This small molecule binds to this protein.
Small molecule (SMILES): CC(=O)N[C@@H]1[C@@H](O)[C@H](O)[C@@H](CO)O[C@H]1O

Sequence of chain 1.D:
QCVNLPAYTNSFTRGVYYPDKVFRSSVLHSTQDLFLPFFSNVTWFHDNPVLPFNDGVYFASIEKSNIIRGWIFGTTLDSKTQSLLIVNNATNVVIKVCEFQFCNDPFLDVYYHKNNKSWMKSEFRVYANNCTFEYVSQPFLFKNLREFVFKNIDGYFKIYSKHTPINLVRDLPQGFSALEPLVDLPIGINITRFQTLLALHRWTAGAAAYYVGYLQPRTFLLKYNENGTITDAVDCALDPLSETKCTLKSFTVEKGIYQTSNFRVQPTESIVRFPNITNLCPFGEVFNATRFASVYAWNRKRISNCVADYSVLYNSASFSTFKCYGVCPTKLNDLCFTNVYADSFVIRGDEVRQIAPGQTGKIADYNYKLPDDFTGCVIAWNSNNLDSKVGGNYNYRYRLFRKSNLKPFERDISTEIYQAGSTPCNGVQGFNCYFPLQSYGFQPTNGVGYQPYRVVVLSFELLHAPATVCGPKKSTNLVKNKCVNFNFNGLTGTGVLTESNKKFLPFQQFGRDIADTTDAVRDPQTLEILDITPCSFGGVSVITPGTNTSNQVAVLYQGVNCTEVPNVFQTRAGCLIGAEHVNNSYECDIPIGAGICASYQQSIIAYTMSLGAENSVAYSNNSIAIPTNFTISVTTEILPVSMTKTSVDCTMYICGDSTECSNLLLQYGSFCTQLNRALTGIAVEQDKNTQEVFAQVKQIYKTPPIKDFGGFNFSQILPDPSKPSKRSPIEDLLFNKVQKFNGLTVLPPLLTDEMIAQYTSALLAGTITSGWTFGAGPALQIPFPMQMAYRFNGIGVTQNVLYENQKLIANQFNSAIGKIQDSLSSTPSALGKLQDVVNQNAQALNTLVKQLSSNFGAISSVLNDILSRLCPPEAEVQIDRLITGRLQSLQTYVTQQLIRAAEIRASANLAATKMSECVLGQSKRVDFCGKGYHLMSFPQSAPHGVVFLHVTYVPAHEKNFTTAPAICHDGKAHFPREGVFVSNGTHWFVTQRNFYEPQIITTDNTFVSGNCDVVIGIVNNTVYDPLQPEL

Binding-site contacts:
Ligand atom N2 contacts residue ASN280 of chain 1.D at 4.4 Å.
Ligand atom C8 contacts residue ASN280 of chain 1.D at 3.2 Å.
Ligand atom C7 contacts residue ASN280 of chain 1.D at 3.6 Å.
Ligand atom C7 contacts residue ASN282 of chain 1.D at 3.5 Å.
Ligand atom N2 contacts residue ASN282 of chain 1.D at 2.9 Å (h-bond).
Ligand atom C3 contacts residue ASN282 of chain 1.D at 3.8 Å.
Ligand atom C2 contacts residue ASN282 of chain 1.D at 2.5 Å.
Ligand atom O5 contacts residue ASN282 of chain 1.D at 2.4 Å (h-bond).
Ligand atom C4 contacts residue ASN282 of chain 1.D at 4.3 Å.
Ligand atom O7 contacts residue ASN282 of chain 1.D at 3.7 Å.
Ligand atom O7 contacts residue ASN280 of chain 1.D at 3.8 Å.
Ligand atom C1 contacts residue ASN282 of chain 1.D at 1.5 Å.
Ligand atom C5 contacts residue ASN282 of chain 1.D at 3.7 Å.